Sequence of chain 1.A:
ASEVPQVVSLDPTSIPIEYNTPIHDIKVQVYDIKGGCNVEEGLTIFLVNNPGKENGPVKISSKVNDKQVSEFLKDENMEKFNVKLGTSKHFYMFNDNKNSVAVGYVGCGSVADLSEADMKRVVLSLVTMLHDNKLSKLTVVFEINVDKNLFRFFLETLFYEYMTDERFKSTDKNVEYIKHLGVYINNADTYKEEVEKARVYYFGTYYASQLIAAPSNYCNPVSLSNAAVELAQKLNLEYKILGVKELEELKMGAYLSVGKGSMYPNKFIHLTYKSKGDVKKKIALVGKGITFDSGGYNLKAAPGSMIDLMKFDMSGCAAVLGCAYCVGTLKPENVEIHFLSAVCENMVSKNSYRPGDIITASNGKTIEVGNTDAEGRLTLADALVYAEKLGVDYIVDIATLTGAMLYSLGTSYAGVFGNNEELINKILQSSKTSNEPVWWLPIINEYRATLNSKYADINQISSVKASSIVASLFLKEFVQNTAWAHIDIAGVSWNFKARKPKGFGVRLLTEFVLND

The small molecule below binds the protein below.
Small molecule (SMILES): CC(C)C[C@@H](C(=O)N[C@H](C(=O)O)c1ccccc1)[C@H](O)C(=O)NO

Binding-site contacts:
Ligand atom C14 contacts residue GLY306 of chain 1.A at 4.1 Å.
Ligand atom C4 contacts residue ASP375 of chain 1.A at 4.0 Å.
Ligand atom C4 contacts residue CO31 of chain 1.P at 4.0 Å.
Ligand atom O2 contacts residue ASP375 of chain 1.A at 3.3 Å (salt-bridge).
Ligand atom N1 contacts residue ZN1 of chain 1.N at 3.1 Å.
Ligand atom C7 contacts residue ASP295 of chain 1.A at 3.8 Å.
Ligand atom C1 contacts residue ARG379 of chain 1.A at 3.8 Å.
Ligand atom O2 contacts residue LEU403 of chain 1.A at 3.7 Å.
Ligand atom C7 contacts residue LEU403 of chain 1.A at 3.6 Å (hydrophobic).
Ligand atom O2 contacts residue CO31 of chain 1.P at 3.0 Å (h-bond).
Ligand atom O1 contacts residue ZN1 of chain 1.N at 4.0 Å.
Ligand atom O1 contacts residue GLU377 of chain 1.A at 4.0 Å.
Ligand atom N1 contacts residue LYS290 of chain 1.A at 3.7 Å.
Ligand atom N1 contacts residue CO31 of chain 1.P at 3.5 Å (h-bond).
Ligand atom O1 contacts residue LYS302 of chain 1.A at 3.1 Å (salt-bridge).
Ligand atom C6 contacts residue LEU403 of chain 1.A at 3.6 Å (hydrophobic).
Ligand atom C7 contacts residue ZN1 of chain 1.M at 2.9 Å.
Ligand atom C7 contacts residue LYS302 of chain 1.A at 3.8 Å.
Ligand atom C6 contacts residue LYS302 of chain 1.A at 4.0 Å.
Ligand atom O1 contacts residue ASP295 of chain 1.A at 3.3 Å (salt-bridge).
Ligand atom O2 contacts residue GLU377 of chain 1.A at 2.9 Å (salt-bridge).
Ligand atom O1 contacts residue ASP375 of chain 1.A at 2.6 Å (salt-bridge).
Ligand atom C1 contacts residue ALA376 of chain 1.A at 3.6 Å (hydrophobic).
Ligand atom N1 contacts residue LEU403 of chain 1.A at 2.8 Å (h-bond).
Ligand atom O2 contacts residue ASP295 of chain 1.A at 3.0 Å (salt-bridge).
Ligand atom O4 contacts residue THR404 of chain 1.A at 3.9 Å.
Ligand atom C8 contacts residue GLY405 of chain 1.A at 3.8 Å.
Ligand atom N1 contacts residue ZN1 of chain 1.M at 3.1 Å.
Ligand atom C4 contacts residue LEU403 of chain 1.A at 4.0 Å (hydrophobic).
Ligand atom N1 contacts residue ASP375 of chain 1.A at 3.8 Å.
Ligand atom O4 contacts residue GLY405 of chain 1.A at 3.0 Å (h-bond).
Ligand atom O2 contacts residue ZN1 of chain 1.M at 2.5 Å.
Ligand atom O2 contacts residue LYS290 of chain 1.A at 3.0 Å (salt-bridge).
Ligand atom N1 contacts residue THR402 of chain 1.A at 4.1 Å.
Ligand atom C7 contacts residue ZN1 of chain 1.N at 3.9 Å.
Ligand atom C7 contacts residue ASP375 of chain 1.A at 3.4 Å.
Ligand atom O2 contacts residue ZN1 of chain 1.N at 2.0 Å.
Ligand atom N1 contacts residue ASP295 of chain 1.A at 3.8 Å.
Ligand atom O3 contacts residue LYS302 of chain 1.A at 3.1 Å (salt-bridge).
Ligand atom O1 contacts residue ZN1 of chain 1.M at 2.0 Å.